Sequence of chain 1.H:
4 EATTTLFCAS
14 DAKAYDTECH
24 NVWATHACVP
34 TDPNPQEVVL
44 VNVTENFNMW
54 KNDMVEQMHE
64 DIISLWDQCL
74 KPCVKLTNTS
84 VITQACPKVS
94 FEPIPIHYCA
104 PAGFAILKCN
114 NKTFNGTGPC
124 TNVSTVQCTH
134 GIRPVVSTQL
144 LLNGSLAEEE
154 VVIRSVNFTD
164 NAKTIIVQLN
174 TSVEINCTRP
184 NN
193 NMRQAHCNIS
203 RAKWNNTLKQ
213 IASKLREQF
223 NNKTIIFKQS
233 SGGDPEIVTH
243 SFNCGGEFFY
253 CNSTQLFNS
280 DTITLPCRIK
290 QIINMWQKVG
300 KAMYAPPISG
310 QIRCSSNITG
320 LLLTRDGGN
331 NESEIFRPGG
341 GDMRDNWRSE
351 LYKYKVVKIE

This small molecule binds to this protein.
Small molecule (SMILES): CC(=O)N[C@H]1[C@@H](O[C@H]2[C@H](O)[C@@H](NC(C)=O)CO[C@@H]2CO)O[C@H](CO)[C@@H](O[C@@H]2O[C@H](CO)[C@@H](O)[C@H](O)[C@@H]2O)[C@@H]1O

Binding-site contacts:
Ligand atom O3 contacts residue SER314 of chain 1.H at 4.3 Å.
Ligand atom C7 contacts residue SER314 of chain 1.H at 3.2 Å.
Ligand atom O6 contacts residue CYS246 of chain 1.H at 4.1 Å.
Ligand atom C4 contacts residue SER314 of chain 1.H at 4.0 Å.
Ligand atom O6 contacts residue GLY247 of chain 1.H at 3.0 Å (h-bond).
Ligand atom C4 contacts residue ASN146 of chain 1.H at 4.0 Å.
Ligand atom C8 contacts residue SER314 of chain 1.H at 3.3 Å.
Ligand atom O5 contacts residue ASN146 of chain 1.H at 2.4 Å (h-bond).
Ligand atom O5 contacts residue ARG312 of chain 1.H at 4.3 Å.
Ligand atom C8 contacts residue SER315 of chain 1.H at 3.3 Å.
Ligand atom C3 contacts residue ARG312 of chain 1.H at 4.3 Å.
Ligand atom N2 contacts residue SER315 of chain 1.H at 3.3 Å.
Ligand atom O6 contacts residue PHE94 of chain 1.H at 2.7 Å (h-bond).
Ligand atom O5 contacts residue CYS246 of chain 1.H at 4.4 Å.
Ligand atom C2 contacts residue SER314 of chain 1.H at 4.1 Å.
Ligand atom C7 contacts residue SER315 of chain 1.H at 3.7 Å.
Ligand atom C2 contacts residue ASN146 of chain 1.H at 2.4 Å.
Ligand atom C1 contacts residue ARG312 of chain 1.H at 4.2 Å.
Ligand atom C7 contacts residue ASN146 of chain 1.H at 4.0 Å.
Ligand atom C7 contacts residue LEU145 of chain 1.H at 4.2 Å (hydrophobic).
Ligand atom O7 contacts residue ASN245 of chain 1.H at 4.3 Å.
Ligand atom O7 contacts residue SER314 of chain 1.H at 3.8 Å.
Ligand atom C5 contacts residue ARG312 of chain 1.H at 4.3 Å.
Ligand atom C3 contacts residue ASN146 of chain 1.H at 3.6 Å.
Ligand atom O4 contacts residue SER314 of chain 1.H at 4.2 Å.
Ligand atom C4 contacts residue ARG312 of chain 1.H at 3.8 Å.
Ligand atom C8 contacts residue LEU145 of chain 1.H at 3.1 Å (hydrophobic).
Ligand atom N2 contacts residue SER314 of chain 1.H at 3.4 Å (h-bond).
Ligand atom C1 contacts residue ASN146 of chain 1.H at 1.4 Å.
Ligand atom N2 contacts residue ASN146 of chain 1.H at 2.8 Å (h-bond).
Ligand atom C6 contacts residue PHE94 of chain 1.H at 3.9 Å (hydrophobic).
Ligand atom C1 contacts residue SER314 of chain 1.H at 4.2 Å.
Ligand atom C5 contacts residue ASN146 of chain 1.H at 3.6 Å.
Ligand atom C6 contacts residue GLY247 of chain 1.H at 3.5 Å.
Ligand atom C3 contacts residue SER314 of chain 1.H at 3.4 Å.
Ligand atom C6 contacts residue CYS246 of chain 1.H at 4.3 Å (hydrophobic).
Ligand atom O6 contacts residue GLU95 of chain 1.H at 4.1 Å.
Ligand atom O5 contacts residue SER314 of chain 1.H at 4.2 Å.
Ligand atom C5 contacts residue SER314 of chain 1.H at 3.9 Å.
Ligand atom C2 contacts residue ARG312 of chain 1.H at 4.1 Å.